The small molecule below binds the protein below.
Small molecule (SMILES): O=C(O)CCC(=O)C(=O)O

Binding-site contacts:
Ligand atom O2 contacts residue NI1 of chain 1.H at 4.1 Å.
Ligand atom C5 contacts residue ARG217 of chain 1.B at 3.8 Å.
Ligand atom C1 contacts residue TYR89 of chain 1.B at 3.2 Å (hydrophobic).
Ligand atom C2 contacts residue HIS206 of chain 1.B at 4.2 Å.
Ligand atom O4 contacts residue THR208 of chain 1.B at 3.3 Å.
Ligand atom C5 contacts residue LEU219 of chain 1.B at 3.8 Å (hydrophobic).
Ligand atom C3 contacts residue LEU91 of chain 1.B at 4.1 Å (hydrophobic).
Ligand atom O1 contacts residue TYR89 of chain 1.B at 3.3 Å (h-bond).
Ligand atom C4 contacts residue THR208 of chain 1.B at 4.1 Å.
Ligand atom C3 contacts residue NI1 of chain 1.H at 4.2 Å.
Ligand atom C1 contacts residue LYS137 of chain 1.B at 4.1 Å.
Ligand atom C2 contacts residue NI1 of chain 1.H at 2.8 Å.
Ligand atom O3 contacts residue TYR141 of chain 1.B at 2.6 Å (h-bond).
Ligand atom O2 contacts residue LEU91 of chain 1.B at 3.6 Å.
Ligand atom C1 contacts residue HIS102 of chain 1.B at 4.0 Å.
Ligand atom C5 contacts residue THR208 of chain 1.B at 3.5 Å.
Ligand atom C1 contacts residue NI1 of chain 1.H at 2.8 Å.
Ligand atom O5 contacts residue HIS102 of chain 1.B at 3.6 Å (h-bond).
Ligand atom O4 contacts residue ARG217 of chain 1.B at 3.0 Å (salt-bridge).
Ligand atom C4 contacts residue LEU139 of chain 1.B at 3.9 Å (hydrophobic).
Ligand atom C4 contacts residue PHE153 of chain 1.B at 4.0 Å (hydrophobic).
Ligand atom O5 contacts residue LEU99 of chain 1.B at 4.1 Å.
Ligand atom C1 contacts residue LEU99 of chain 1.B at 4.2 Å (hydrophobic).
Ligand atom O5 contacts residue NI1 of chain 1.H at 2.1 Å (h-bond).
Ligand atom O4 contacts residue LEU91 of chain 1.B at 4.3 Å.
Ligand atom O4 contacts residue LEU219 of chain 1.B at 3.9 Å.
Ligand atom O3 contacts residue THR208 of chain 1.B at 3.7 Å.
Ligand atom C5 contacts residue TYR141 of chain 1.B at 3.6 Å (hydrophobic).
Ligand atom O3 contacts residue ARG217 of chain 1.B at 3.1 Å (salt-bridge).
Ligand atom O1 contacts residue HIS102 of chain 1.B at 3.3 Å (h-bond).
Ligand atom C2 contacts residue LEU99 of chain 1.B at 3.7 Å (hydrophobic).
Ligand atom C3 contacts residue LEU99 of chain 1.B at 3.5 Å (hydrophobic).
Ligand atom O3 contacts residue PHE153 of chain 1.B at 3.9 Å.
Ligand atom O5 contacts residue HIS206 of chain 1.B at 3.1 Å (h-bond).
Ligand atom C2 contacts residue HIS102 of chain 1.B at 4.1 Å.
Ligand atom O3 contacts residue LEU219 of chain 1.B at 3.9 Å.
Ligand atom O1 contacts residue LYS137 of chain 1.B at 3.3 Å (salt-bridge).
Ligand atom O1 contacts residue NI1 of chain 1.H at 2.2 Å (h-bond).
Ligand atom O2 contacts residue TYR89 of chain 1.B at 2.5 Å (h-bond).
Ligand atom C4 contacts residue TYR141 of chain 1.B at 4.2 Å (hydrophobic).

Sequence of chain 1.B:
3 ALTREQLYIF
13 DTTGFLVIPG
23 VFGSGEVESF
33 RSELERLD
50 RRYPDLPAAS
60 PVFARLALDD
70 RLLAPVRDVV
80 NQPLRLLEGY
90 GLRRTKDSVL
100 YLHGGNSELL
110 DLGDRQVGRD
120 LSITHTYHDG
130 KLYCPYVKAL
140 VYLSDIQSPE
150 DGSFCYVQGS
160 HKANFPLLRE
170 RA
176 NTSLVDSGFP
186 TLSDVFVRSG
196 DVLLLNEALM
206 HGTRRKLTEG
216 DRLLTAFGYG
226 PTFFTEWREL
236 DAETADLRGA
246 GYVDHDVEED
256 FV